Sequence of chain 1.A:
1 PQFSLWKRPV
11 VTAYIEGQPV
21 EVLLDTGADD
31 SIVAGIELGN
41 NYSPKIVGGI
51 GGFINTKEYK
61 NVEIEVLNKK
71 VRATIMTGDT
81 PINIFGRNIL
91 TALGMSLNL

Binding-site contacts:
Ligand atom C19 contacts residue ALA28 of chain 1.A at 3.5 Å (hydrophobic).
Ligand atom C7 contacts residue ILE84 of chain 1.A at 3.7 Å (hydrophobic).
Ligand atom O4 contacts residue ILE50 of chain 1.B at 3.7 Å.
Ligand atom O6 contacts residue ASP29 of chain 1.B at 3.3 Å (salt-bridge).
Ligand atom N1 contacts residue GLY27 of chain 1.B at 3.1 Å (h-bond).
Ligand atom O3 contacts residue ASP25 of chain 1.A at 2.3 Å (salt-bridge).
Ligand atom C2 contacts residue ILE84 of chain 1.B at 3.6 Å (hydrophobic).
Ligand atom C16 contacts residue GLY27 of chain 1.A at 3.8 Å.
Ligand atom C24 contacts residue GLY27 of chain 1.A at 3.7 Å.
Ligand atom O6 contacts residue ASP30 of chain 1.B at 3.2 Å (salt-bridge).
Ligand atom C13 contacts residue ILE82 of chain 1.A at 3.7 Å (hydrophobic).
Ligand atom C7 contacts residue ASP25 of chain 1.A at 3.4 Å.
Ligand atom C15 contacts residue GLY27 of chain 1.A at 3.6 Å.
Ligand atom C6 contacts residue ASP25 of chain 1.B at 3.2 Å.
Ligand atom C12 contacts residue GLY49 of chain 1.B at 3.4 Å.
Ligand atom O1 contacts residue GLY27 of chain 1.B at 3.7 Å.
Ligand atom C6 contacts residue ASP25 of chain 1.A at 3.2 Å.
Ligand atom O3 contacts residue ASP25 of chain 1.B at 2.7 Å (salt-bridge).
Ligand atom O5 contacts residue GLY49 of chain 1.A at 3.2 Å.
Ligand atom C14 contacts residue ASP25 of chain 1.A at 3.1 Å.
Ligand atom C20 contacts residue ILE32 of chain 1.A at 3.7 Å (hydrophobic).
Ligand atom C4 contacts residue GLY48 of chain 1.B at 3.5 Å.
Ligand atom C25 contacts residue ALA28 of chain 1.B at 3.7 Å (hydrophobic).
Ligand atom C25 contacts residue ILE32 of chain 1.B at 3.7 Å (hydrophobic).
Ligand atom O2 contacts residue GLY49 of chain 1.B at 3.7 Å.
Ligand atom O5 contacts residue ILE50 of chain 1.B at 3.4 Å.
Ligand atom C25 contacts residue ILE84 of chain 1.B at 3.7 Å (hydrophobic).
Ligand atom C18 contacts residue ALA28 of chain 1.A at 3.8 Å (hydrophobic).
Ligand atom C11 contacts residue ILE82 of chain 1.A at 3.6 Å (hydrophobic).
Ligand atom O3 contacts residue GLY27 of chain 1.B at 3.5 Å.
Ligand atom O4 contacts residue ILE84 of chain 1.A at 3.5 Å.
Ligand atom C9 contacts residue GLY27 of chain 1.B at 3.4 Å.
Ligand atom C7 contacts residue GLY27 of chain 1.B at 3.7 Å.
Ligand atom C12 contacts residue ILE50 of chain 1.B at 3.4 Å (hydrophobic).
Ligand atom C2 contacts residue ILE50 of chain 1.A at 3.4 Å (hydrophobic).
Ligand atom C24 contacts residue ILE82 of chain 1.B at 3.7 Å (hydrophobic).
Ligand atom C19 contacts residue ILE32 of chain 1.A at 3.3 Å (hydrophobic).
Ligand atom O1 contacts residue ALA28 of chain 1.B at 3.5 Å.
Ligand atom C25 contacts residue ASP30 of chain 1.B at 3.5 Å.
Ligand atom N3 contacts residue ASP30 of chain 1.A at 3.4 Å (salt-bridge).

The protein below binds the small molecule below.
Small molecule (SMILES): CC(C)CN(C[C@@H](O)[C@H](Cc1ccccc1)NC(=O)O[C@H]1CCOC1)S(=O)(=O)c1ccc(N)cc1

Sequence of chain 1.B:
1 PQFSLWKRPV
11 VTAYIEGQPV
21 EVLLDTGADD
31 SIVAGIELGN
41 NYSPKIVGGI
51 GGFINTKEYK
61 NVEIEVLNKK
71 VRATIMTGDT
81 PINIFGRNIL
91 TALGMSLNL